Sequence of chain 1.C:
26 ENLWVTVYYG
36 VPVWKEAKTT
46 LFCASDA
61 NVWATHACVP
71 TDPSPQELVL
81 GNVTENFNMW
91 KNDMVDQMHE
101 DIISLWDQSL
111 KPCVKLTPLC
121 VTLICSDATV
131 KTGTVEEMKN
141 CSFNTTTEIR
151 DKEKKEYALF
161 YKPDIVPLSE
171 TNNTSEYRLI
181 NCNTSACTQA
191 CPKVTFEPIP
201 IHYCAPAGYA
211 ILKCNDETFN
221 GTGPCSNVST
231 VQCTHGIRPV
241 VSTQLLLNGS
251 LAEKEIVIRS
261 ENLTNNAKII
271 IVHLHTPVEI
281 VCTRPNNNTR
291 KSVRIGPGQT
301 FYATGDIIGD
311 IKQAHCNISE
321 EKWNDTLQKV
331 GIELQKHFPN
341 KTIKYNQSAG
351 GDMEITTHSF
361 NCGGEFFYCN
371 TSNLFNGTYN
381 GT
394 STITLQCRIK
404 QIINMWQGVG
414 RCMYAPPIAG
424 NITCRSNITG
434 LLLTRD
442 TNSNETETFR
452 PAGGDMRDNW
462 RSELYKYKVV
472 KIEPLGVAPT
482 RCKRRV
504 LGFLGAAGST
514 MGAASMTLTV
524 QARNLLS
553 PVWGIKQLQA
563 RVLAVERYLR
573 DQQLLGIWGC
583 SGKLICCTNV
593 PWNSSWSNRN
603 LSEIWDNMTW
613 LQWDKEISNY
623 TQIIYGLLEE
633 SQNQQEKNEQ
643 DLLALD

The protein below binds the small molecule below.
Small molecule (SMILES): CC(=O)N[C@H]1[C@H](O[C@H]2[C@H](O)[C@@H](NC(C)=O)CO[C@@H]2CO)O[C@H](CO)[C@@H](O)[C@@H]1O

Binding-site contacts:
Ligand atom O5 contacts residue ASN376 of chain 1.C at 2.3 Å (h-bond).
Ligand atom C3 contacts residue ASN376 of chain 1.C at 3.8 Å.
Ligand atom C1 contacts residue ASN376 of chain 1.C at 1.4 Å.
Ligand atom C7 contacts residue ASN376 of chain 1.C at 3.5 Å.
Ligand atom C4 contacts residue ASN376 of chain 1.C at 4.2 Å.
Ligand atom N2 contacts residue ASN376 of chain 1.C at 3.0 Å (h-bond).
Ligand atom C8 contacts residue SER372 of chain 1.C at 3.9 Å.
Ligand atom O7 contacts residue ASN376 of chain 1.C at 3.7 Å.
Ligand atom O7 contacts residue SER372 of chain 1.C at 4.1 Å.
Ligand atom C7 contacts residue SER372 of chain 1.C at 4.4 Å.
Ligand atom C2 contacts residue ASN376 of chain 1.C at 2.5 Å.
Ligand atom C5 contacts residue ASN376 of chain 1.C at 3.7 Å.